A protein and the small-molecule ligand that binds it are described below.
Small molecule (SMILES): [H]/N=C(/N)c1cc(CN2CC[C@@H](N(Cc3ccsc3)S(=O)(=O)c3ccc4ccc(OC)cc4c3)C2=O)cs1

Sequence of chain 1.A:
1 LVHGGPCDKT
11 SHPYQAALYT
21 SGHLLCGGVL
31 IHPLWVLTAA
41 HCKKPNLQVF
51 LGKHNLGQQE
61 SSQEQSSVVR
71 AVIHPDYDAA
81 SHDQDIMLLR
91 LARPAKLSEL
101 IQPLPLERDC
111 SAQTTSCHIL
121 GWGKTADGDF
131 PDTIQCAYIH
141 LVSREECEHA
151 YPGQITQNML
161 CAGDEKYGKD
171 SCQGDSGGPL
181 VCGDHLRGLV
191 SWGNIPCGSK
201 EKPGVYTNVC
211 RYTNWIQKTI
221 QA

Binding-site contacts:
Ligand atom OBG contacts residue LEU24 of chain 1.A at 3.7 Å.
Ligand atom CA contacts residue HIS41 of chain 1.A at 3.7 Å.
Ligand atom CAU contacts residue CYS26 of chain 1.A at 3.4 Å (hydrophobic).
Ligand atom CAO contacts residue GLN173 of chain 1.A at 3.1 Å.
Ligand atom O contacts residue GLN173 of chain 1.A at 3.2 Å.
Ligand atom NBK contacts residue SER171 of chain 1.A at 3.3 Å (h-bond).
Ligand atom CAU contacts residue LEU25 of chain 1.A at 3.3 Å (hydrophobic).
Ligand atom NBK contacts residue ASN194 of chain 1.A at 2.8 Å (h-bond).
Ligand atom CAW contacts residue CYS172 of chain 1.A at 3.7 Å (hydrophobic).
Ligand atom NBK contacts residue GLY193 of chain 1.A at 3.5 Å.
Ligand atom CAQ contacts residue HIS41 of chain 1.A at 3.6 Å.
Ligand atom NAK contacts residue SER176 of chain 1.A at 3.1 Å (h-bond).
Ligand atom CAT contacts residue GLN173 of chain 1.A at 3.6 Å.
Ligand atom NBJ contacts residue TRP192 of chain 1.A at 3.7 Å.
Ligand atom NBJ contacts residue SER171 of chain 1.A at 2.9 Å (h-bond).
Ligand atom O contacts residue GLY174 of chain 1.A at 3.1 Å (h-bond).
Ligand atom CAM contacts residue SER191 of chain 1.A at 3.3 Å.
Ligand atom CBH contacts residue SER171 of chain 1.A at 3.1 Å.
Ligand atom SAV contacts residue HIS41 of chain 1.A at 3.3 Å (h-bond).
Ligand atom CAR contacts residue SER176 of chain 1.A at 3.4 Å.
Ligand atom CAG contacts residue GLN173 of chain 1.A at 3.7 Å.
Ligand atom CBD contacts residue GLY193 of chain 1.A at 3.7 Å.
Ligand atom CBC contacts residue PHE130 of chain 1.A at 3.7 Å (hydrophobic).
Ligand atom C contacts residue SER176 of chain 1.A at 2.9 Å.
Ligand atom O contacts residue SER176 of chain 1.A at 2.9 Å (h-bond).
Ligand atom CBI contacts residue LEU25 of chain 1.A at 3.7 Å (hydrophobic).
Ligand atom CBI contacts residue LEU24 of chain 1.A at 3.2 Å (hydrophobic).
Ligand atom CA contacts residue SER176 of chain 1.A at 3.7 Å.
Ligand atom CAM contacts residue HIS41 of chain 1.A at 3.7 Å.
Ligand atom CBH contacts residue GLY193 of chain 1.A at 3.5 Å.
Ligand atom CAN contacts residue GLN173 of chain 1.A at 3.6 Å.
Ligand atom SBE contacts residue ILE195 of chain 1.A at 3.7 Å.
Ligand atom SBE contacts residue ASN194 of chain 1.A at 3.5 Å (h-bond).
Ligand atom CBF contacts residue PHE130 of chain 1.A at 3.6 Å (hydrophobic).
Ligand atom OAH contacts residue GLN173 of chain 1.A at 3.3 Å.
Ligand atom CBI contacts residue GLY174 of chain 1.A at 3.7 Å.
Ligand atom NBK contacts residue ASP170 of chain 1.A at 3.0 Å (salt-bridge).
Ligand atom CAR contacts residue CYS172 of chain 1.A at 3.7 Å (hydrophobic).
Ligand atom NBJ contacts residue ASP170 of chain 1.A at 3.0 Å (salt-bridge).
Ligand atom SBE contacts residue CYS197 of chain 1.A at 3.7 Å.